Sequence of chain 1.B:
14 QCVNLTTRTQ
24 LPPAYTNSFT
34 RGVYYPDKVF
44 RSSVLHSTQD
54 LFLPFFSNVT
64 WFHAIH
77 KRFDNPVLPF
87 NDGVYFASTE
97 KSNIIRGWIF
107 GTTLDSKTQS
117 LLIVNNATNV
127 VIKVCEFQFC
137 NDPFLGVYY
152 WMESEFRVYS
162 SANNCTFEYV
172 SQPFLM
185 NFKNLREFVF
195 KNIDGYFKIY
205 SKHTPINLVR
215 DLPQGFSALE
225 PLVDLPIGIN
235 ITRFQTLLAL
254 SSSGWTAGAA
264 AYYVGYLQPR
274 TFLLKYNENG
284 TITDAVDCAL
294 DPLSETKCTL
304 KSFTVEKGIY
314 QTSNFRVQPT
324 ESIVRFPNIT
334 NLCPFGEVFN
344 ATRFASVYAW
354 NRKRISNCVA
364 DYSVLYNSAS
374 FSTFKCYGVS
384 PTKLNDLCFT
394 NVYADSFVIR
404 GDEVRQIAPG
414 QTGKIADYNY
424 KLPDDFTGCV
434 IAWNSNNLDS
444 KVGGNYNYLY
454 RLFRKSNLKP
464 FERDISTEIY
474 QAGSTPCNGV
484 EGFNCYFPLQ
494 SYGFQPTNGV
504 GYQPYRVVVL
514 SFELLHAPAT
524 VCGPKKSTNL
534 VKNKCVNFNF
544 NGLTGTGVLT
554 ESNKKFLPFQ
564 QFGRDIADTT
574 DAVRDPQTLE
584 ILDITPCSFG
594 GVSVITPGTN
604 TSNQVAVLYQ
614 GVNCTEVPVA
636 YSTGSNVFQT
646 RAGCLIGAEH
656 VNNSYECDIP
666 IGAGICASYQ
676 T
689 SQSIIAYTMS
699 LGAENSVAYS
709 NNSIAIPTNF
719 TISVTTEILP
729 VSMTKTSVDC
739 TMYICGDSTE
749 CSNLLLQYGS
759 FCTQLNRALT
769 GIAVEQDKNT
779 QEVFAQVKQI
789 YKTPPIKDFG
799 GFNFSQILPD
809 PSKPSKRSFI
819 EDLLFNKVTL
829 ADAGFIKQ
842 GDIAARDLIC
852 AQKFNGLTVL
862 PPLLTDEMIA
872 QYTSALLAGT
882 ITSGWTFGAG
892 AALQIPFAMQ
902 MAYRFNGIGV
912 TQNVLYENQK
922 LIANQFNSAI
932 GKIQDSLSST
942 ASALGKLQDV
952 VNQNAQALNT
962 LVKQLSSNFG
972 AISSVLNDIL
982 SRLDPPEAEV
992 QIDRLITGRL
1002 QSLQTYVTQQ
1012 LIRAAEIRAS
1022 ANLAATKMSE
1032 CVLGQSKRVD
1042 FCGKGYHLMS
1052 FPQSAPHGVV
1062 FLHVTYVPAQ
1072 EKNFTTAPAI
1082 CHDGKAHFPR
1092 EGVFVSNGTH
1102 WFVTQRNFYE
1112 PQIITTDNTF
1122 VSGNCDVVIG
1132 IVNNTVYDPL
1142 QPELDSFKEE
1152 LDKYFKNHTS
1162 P

Binding-site contacts:
Ligand atom C7 contacts residue ASN122 of chain 1.B at 3.2 Å.
Ligand atom C5 contacts residue ASN122 of chain 1.B at 3.6 Å.
Ligand atom C1 contacts residue ALA123 of chain 1.B at 4.2 Å (hydrophobic).
Ligand atom C3 contacts residue THR124 of chain 1.B at 4.3 Å.
Ligand atom O5 contacts residue THR124 of chain 1.B at 4.2 Å.
Ligand atom C1 contacts residue THR124 of chain 1.B at 3.5 Å.
Ligand atom O6 contacts residue ASN125 of chain 1.B at 2.9 Å (h-bond).
Ligand atom N2 contacts residue ALA123 of chain 1.B at 3.6 Å.
Ligand atom C1 contacts residue ASN125 of chain 1.B at 3.6 Å.
Ligand atom O5 contacts residue ASN122 of chain 1.B at 2.4 Å (h-bond).
Ligand atom C3 contacts residue ASN122 of chain 1.B at 3.9 Å.
Ligand atom O7 contacts residue ALA123 of chain 1.B at 3.2 Å.
Ligand atom C5 contacts residue ASN125 of chain 1.B at 4.5 Å.
Ligand atom C6 contacts residue ASN125 of chain 1.B at 4.2 Å.
Ligand atom C4 contacts residue ASN122 of chain 1.B at 4.3 Å.
Ligand atom C8 contacts residue ARG102 of chain 1.B at 4.2 Å.
Ligand atom C8 contacts residue ASN122 of chain 1.B at 3.2 Å.
Ligand atom O7 contacts residue ASN122 of chain 1.B at 4.0 Å.
Ligand atom C7 contacts residue ALA123 of chain 1.B at 3.8 Å (hydrophobic).
Ligand atom O5 contacts residue ASN125 of chain 1.B at 3.3 Å (h-bond).
Ligand atom C2 contacts residue ASN122 of chain 1.B at 2.6 Å.
Ligand atom N2 contacts residue THR124 of chain 1.B at 4.2 Å.
Ligand atom N2 contacts residue ASN122 of chain 1.B at 3.0 Å (h-bond).
Ligand atom C5 contacts residue THR124 of chain 1.B at 4.3 Å.
Ligand atom C1 contacts residue ASN122 of chain 1.B at 1.4 Å.
Ligand atom C2 contacts residue THR124 of chain 1.B at 4.2 Å.

The protein below binds the small molecule below.
Small molecule (SMILES): CC(=O)N[C@@H]1[C@@H](O)[C@H](O)[C@@H](CO)O[C@H]1O